Sequence of chain 1.F:
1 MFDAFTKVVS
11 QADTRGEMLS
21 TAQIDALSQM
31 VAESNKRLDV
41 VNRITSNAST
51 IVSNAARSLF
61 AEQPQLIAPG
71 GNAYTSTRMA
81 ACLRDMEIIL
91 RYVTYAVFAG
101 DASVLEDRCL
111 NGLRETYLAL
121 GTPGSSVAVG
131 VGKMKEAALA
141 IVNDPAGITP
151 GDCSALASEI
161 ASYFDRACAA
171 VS

The small molecule below binds the protein below.
Small molecule (SMILES): C=CC1=C(C)/C(=C/c2[nH]c(/C=C3\N=C(/C=C4\NC(=O)C(C)=C4C=C)C(C)=C3CCC(=O)O)c(CCC(=O)O)c2C)NC1=O

Binding-site contacts:
Ligand atom CAA contacts residue LEU120 of chain 1.F at 3.5 Å (hydrophobic).
Ligand atom NA contacts residue ARG84 of chain 1.F at 3.3 Å (salt-bridge).
Ligand atom OC contacts residue ALA73 of chain 1.F at 3.6 Å (h-bond).
Ligand atom CMA contacts residue THR116 of chain 1.F at 3.7 Å.
Ligand atom CMD contacts residue ARG78 of chain 1.F at 3.1 Å.
Ligand atom OC contacts residue ASN72 of chain 1.F at 3.5 Å.
Ligand atom CHB contacts residue ASP85 of chain 1.F at 3.7 Å.
Ligand atom C4A contacts residue ASP85 of chain 1.F at 3.7 Å.
Ligand atom C1A contacts residue ARG84 of chain 1.F at 3.5 Å.
Ligand atom CAC contacts residue CYS82 of chain 1.F at 3.3 Å (hydrophobic).
Ligand atom CMD contacts residue ASN72 of chain 1.F at 3.2 Å.
Ligand atom CGD contacts residue ARG78 of chain 1.F at 3.8 Å.
Ligand atom CHD contacts residue ASP85 of chain 1.F at 3.6 Å.
Ligand atom C4C contacts residue THR122 of chain 1.F at 3.6 Å.
Ligand atom CBC contacts residue CYS82 of chain 1.F at 3.1 Å (hydrophobic).
Ligand atom CAB contacts residue ILE88 of chain 1.F at 3.6 Å (hydrophobic).
Ligand atom CBB contacts residue ARG108 of chain 1.F at 3.1 Å.
Ligand atom CMB contacts residue LEU113 of chain 1.F at 3.7 Å (hydrophobic).
Ligand atom C1A contacts residue LEU120 of chain 1.F at 3.5 Å (hydrophobic).
Ligand atom ND contacts residue ASP85 of chain 1.F at 2.8 Å (salt-bridge).
Ligand atom CHB contacts residue LEU113 of chain 1.F at 3.8 Å (hydrophobic).
Ligand atom C2C contacts residue CYS82 of chain 1.F at 3.6 Å (hydrophobic).
Ligand atom C1C contacts residue ASN72 of chain 1.F at 3.5 Å.
Ligand atom C2D contacts residue ALA81 of chain 1.F at 3.6 Å (hydrophobic).
Ligand atom CHA contacts residue LEU120 of chain 1.F at 3.3 Å (hydrophobic).
Ligand atom NC contacts residue ASN72 of chain 1.F at 2.7 Å (h-bond).
Ligand atom CHD contacts residue CYS82 of chain 1.F at 3.5 Å (hydrophobic).
Ligand atom NB contacts residue ARG84 of chain 1.F at 3.7 Å.
Ligand atom CAC contacts residue VAL127 of chain 1.F at 3.2 Å (hydrophobic).
Ligand atom C3D contacts residue ALA81 of chain 1.F at 3.4 Å (hydrophobic).
Ligand atom NC contacts residue THR122 of chain 1.F at 3.6 Å.
Ligand atom CAD contacts residue ALA81 of chain 1.F at 3.6 Å (hydrophobic).
Ligand atom C4C contacts residue CYS82 of chain 1.F at 3.6 Å (hydrophobic).
Ligand atom C2A contacts residue LEU120 of chain 1.F at 3.6 Å (hydrophobic).
Ligand atom C4A contacts residue ARG84 of chain 1.F at 3.6 Å.
Ligand atom C3C contacts residue CYS82 of chain 1.F at 3.3 Å (hydrophobic).
Ligand atom NA contacts residue ASP85 of chain 1.F at 2.9 Å (salt-bridge).
Ligand atom C1D contacts residue ASP85 of chain 1.F at 3.6 Å.
Ligand atom O2A contacts residue ARG84 of chain 1.F at 3.3 Å (salt-bridge).
Ligand atom CBC contacts residue VAL127 of chain 1.F at 3.6 Å (hydrophobic).